Binding-site contacts:
Ligand atom N17 contacts residue ILE11 of chain 1.A at 3.7 Å.
Ligand atom C11 contacts residue GLN132 of chain 1.A at 4.0 Å.
Ligand atom C14 contacts residue ILE11 of chain 1.A at 3.8 Å (hydrophobic).
Ligand atom N17 contacts residue HIS85 of chain 1.A at 3.8 Å.
Ligand atom C01 contacts residue LEU135 of chain 1.A at 3.4 Å (hydrophobic).
Ligand atom C09 contacts residue ILE11 of chain 1.A at 3.9 Å (hydrophobic).
Ligand atom C12 contacts residue GLN86 of chain 1.A at 4.0 Å.
Ligand atom C13 contacts residue LEU84 of chain 1.A at 4.0 Å (hydrophobic).
Ligand atom BR24 contacts residue ALA32 of chain 1.A at 4.0 Å.
Ligand atom N04 contacts residue LEU135 of chain 1.A at 3.4 Å.
Ligand atom N17 contacts residue PHE83 of chain 1.A at 4.0 Å.
Ligand atom C23 contacts residue ILE11 of chain 1.A at 3.2 Å (hydrophobic).
Ligand atom C05 contacts residue LEU84 of chain 1.A at 3.8 Å (hydrophobic).
Ligand atom C20 contacts residue GLN132 of chain 1.A at 3.9 Å.
Ligand atom C13 contacts residue HIS85 of chain 1.A at 3.9 Å.
Ligand atom C18 contacts residue LEU84 of chain 1.A at 3.7 Å (hydrophobic).
Ligand atom C19 contacts residue GLN132 of chain 1.A at 3.8 Å.
Ligand atom N10 contacts residue LEU84 of chain 1.A at 2.9 Å (h-bond).
Ligand atom N04 contacts residue ALA32 of chain 1.A at 4.0 Å.
Ligand atom C05 contacts residue PHE83 of chain 1.A at 4.0 Å (hydrophobic).
Ligand atom N15 contacts residue ILE11 of chain 1.A at 3.7 Å.
Ligand atom N02 contacts residue LEU135 of chain 1.A at 3.3 Å.
Ligand atom C09 contacts residue LEU135 of chain 1.A at 3.9 Å (hydrophobic).
Ligand atom C12 contacts residue LEU84 of chain 1.A at 3.5 Å (hydrophobic).
Ligand atom C22 contacts residue ILE11 of chain 1.A at 3.8 Å (hydrophobic).
Ligand atom BR24 contacts residue PHE81 of chain 1.A at 3.5 Å.
Ligand atom C06 contacts residue LEU135 of chain 1.A at 3.9 Å (hydrophobic).
Ligand atom N04 contacts residue LEU84 of chain 1.A at 3.3 Å (h-bond).
Ligand atom C18 contacts residue HIS85 of chain 1.A at 3.3 Å.
Ligand atom C05 contacts residue GLU82 of chain 1.A at 3.1 Å.
Ligand atom C18 contacts residue PHE83 of chain 1.A at 3.9 Å (hydrophobic).
Ligand atom C05 contacts residue LEU135 of chain 1.A at 3.5 Å (hydrophobic).
Ligand atom C22 contacts residue GLY12 of chain 1.A at 4.0 Å.
Ligand atom C03 contacts residue LEU135 of chain 1.A at 3.3 Å (hydrophobic).
Ligand atom C09 contacts residue LEU84 of chain 1.A at 4.0 Å (hydrophobic).
Ligand atom C08 contacts residue LEU135 of chain 1.A at 3.9 Å (hydrophobic).
Ligand atom C01 contacts residue ALA32 of chain 1.A at 3.5 Å (hydrophobic).
Ligand atom C05 contacts residue ALA32 of chain 1.A at 3.4 Å (hydrophobic).
Ligand atom C03 contacts residue ILE11 of chain 1.A at 4.0 Å (hydrophobic).
Ligand atom C16 contacts residue ILE11 of chain 1.A at 3.6 Å (hydrophobic).

Sequence of chain 1.A:
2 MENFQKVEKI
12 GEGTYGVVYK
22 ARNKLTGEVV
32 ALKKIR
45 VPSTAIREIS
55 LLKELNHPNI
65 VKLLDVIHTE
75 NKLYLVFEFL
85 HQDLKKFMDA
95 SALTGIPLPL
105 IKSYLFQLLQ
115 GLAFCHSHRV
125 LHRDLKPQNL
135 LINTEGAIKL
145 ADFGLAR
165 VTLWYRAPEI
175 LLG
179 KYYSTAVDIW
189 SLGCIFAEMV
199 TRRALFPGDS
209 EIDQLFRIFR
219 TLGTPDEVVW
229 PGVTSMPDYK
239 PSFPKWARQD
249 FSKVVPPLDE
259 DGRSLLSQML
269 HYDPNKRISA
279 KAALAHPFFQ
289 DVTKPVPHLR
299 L

This protein binds this small molecule.
Small molecule (SMILES): Brc1cnc2c(NCc3cncnc3)cc(-c3ccccc3)cn12